Binding-site contacts:
Ligand atom O contacts residue LYS93 of chain 1.C at 4.3 Å.
Ligand atom OXT contacts residue TYR92 of chain 1.C at 4.2 Å.
Ligand atom O contacts residue EDO1 of chain 1.K at 3.9 Å.
Ligand atom CD contacts residue TYR94 of chain 1.C at 4.4 Å (hydrophobic).
Ligand atom CD contacts residue TYR92 of chain 1.C at 3.3 Å (hydrophobic).
Ligand atom N contacts residue VAL95 of chain 1.C at 4.2 Å.
Ligand atom N contacts residue EDO1 of chain 1.K at 3.7 Å.
Ligand atom C contacts residue TYR92 of chain 1.C at 4.0 Å (hydrophobic).
Ligand atom O contacts residue TYR92 of chain 1.C at 4.4 Å.
Ligand atom CG contacts residue TYR107 of chain 1.B at 3.9 Å (hydrophobic).
Ligand atom OXT contacts residue TYR107 of chain 1.B at 3.7 Å.
Ligand atom CG contacts residue TYR92 of chain 1.C at 3.3 Å (hydrophobic).
Ligand atom CA contacts residue EDO1 of chain 1.K at 4.5 Å.
Ligand atom CB contacts residue TYR107 of chain 1.B at 3.8 Å (hydrophobic).
Ligand atom N contacts residue TYR92 of chain 1.C at 3.5 Å (h-bond).
Ligand atom CA contacts residue TYR92 of chain 1.C at 4.2 Å (hydrophobic).
Ligand atom CB contacts residue TYR92 of chain 1.C at 4.2 Å (hydrophobic).
Ligand atom CD contacts residue VAL95 of chain 1.C at 3.9 Å (hydrophobic).
Ligand atom N contacts residue LYS93 of chain 1.C at 3.8 Å.

Sequence of chain 1.B:
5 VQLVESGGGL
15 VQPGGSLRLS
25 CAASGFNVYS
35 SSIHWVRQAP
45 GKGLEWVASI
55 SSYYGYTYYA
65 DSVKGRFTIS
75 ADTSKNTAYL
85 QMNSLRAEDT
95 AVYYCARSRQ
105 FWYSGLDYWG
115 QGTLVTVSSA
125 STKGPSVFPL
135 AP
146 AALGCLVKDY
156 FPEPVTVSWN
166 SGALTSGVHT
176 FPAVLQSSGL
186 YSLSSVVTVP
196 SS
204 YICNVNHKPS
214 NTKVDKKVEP

Sequence of chain 1.C:
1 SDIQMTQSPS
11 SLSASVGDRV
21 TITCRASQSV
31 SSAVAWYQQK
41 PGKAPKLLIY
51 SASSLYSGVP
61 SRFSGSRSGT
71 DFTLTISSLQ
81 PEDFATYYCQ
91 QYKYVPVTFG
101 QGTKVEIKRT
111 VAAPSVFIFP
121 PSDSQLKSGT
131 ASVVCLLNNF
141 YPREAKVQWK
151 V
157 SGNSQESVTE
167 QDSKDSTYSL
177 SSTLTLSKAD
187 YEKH

The protein below binds the small molecule below.
Small molecule (SMILES): O=C(O)[C@@H]1CCCN1